Sequence of chain 5.A:
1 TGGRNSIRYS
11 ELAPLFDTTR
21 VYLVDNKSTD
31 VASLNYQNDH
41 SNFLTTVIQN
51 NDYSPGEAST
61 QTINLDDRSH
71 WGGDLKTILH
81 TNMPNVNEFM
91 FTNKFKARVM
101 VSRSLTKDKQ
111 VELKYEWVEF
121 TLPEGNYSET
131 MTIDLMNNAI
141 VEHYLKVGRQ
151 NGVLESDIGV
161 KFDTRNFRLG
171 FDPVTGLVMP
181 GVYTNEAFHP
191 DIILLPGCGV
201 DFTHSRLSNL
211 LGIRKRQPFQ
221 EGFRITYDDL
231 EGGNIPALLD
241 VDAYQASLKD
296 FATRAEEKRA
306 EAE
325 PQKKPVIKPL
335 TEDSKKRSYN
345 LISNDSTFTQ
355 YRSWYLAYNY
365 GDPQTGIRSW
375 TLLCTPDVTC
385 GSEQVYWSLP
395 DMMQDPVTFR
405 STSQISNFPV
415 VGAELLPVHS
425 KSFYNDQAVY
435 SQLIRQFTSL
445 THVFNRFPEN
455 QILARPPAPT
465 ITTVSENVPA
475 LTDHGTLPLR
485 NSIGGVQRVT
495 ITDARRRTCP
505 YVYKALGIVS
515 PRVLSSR

The protein below binds the small molecule below.
Small molecule (SMILES): CCCCCCCCCCCC[N+](C)(C)CCCS(=O)(=O)O

Binding-site contacts:
Ligand atom C2 contacts residue ARG224 of chain 5.A at 3.8 Å.
Ligand atom C14 contacts residue ARG224 of chain 5.A at 4.5 Å.
Ligand atom C2 contacts residue ARG98 of chain 5.A at 3.4 Å.
Ligand atom S1 contacts residue ARG98 of chain 5.A at 4.4 Å.
Ligand atom C16 contacts residue ARG224 of chain 5.A at 4.0 Å.
Ligand atom O1S contacts residue THR226 of chain 5.A at 4.3 Å.
Ligand atom C3 contacts residue TRP117 of chain 5.A at 3.5 Å (hydrophobic).
Ligand atom C13 contacts residue ARG224 of chain 5.A at 4.1 Å.
Ligand atom N1 contacts residue ARG98 of chain 5.A at 4.3 Å.
Ligand atom N1 contacts residue TRP117 of chain 5.A at 4.1 Å.
Ligand atom C3 contacts residue ARG224 of chain 5.A at 3.5 Å.
Ligand atom O1S contacts residue ASP228 of chain 5.A at 3.6 Å.
Ligand atom C16 contacts residue TRP117 of chain 5.A at 3.7 Å (hydrophobic).
Ligand atom C3 contacts residue ARG98 of chain 5.A at 3.2 Å.
Ligand atom O3S contacts residue THR226 of chain 5.A at 4.0 Å.
Ligand atom N1 contacts residue ARG224 of chain 5.A at 4.2 Å.
Ligand atom O1S contacts residue ARG98 of chain 5.A at 3.6 Å.
Ligand atom C1 contacts residue ARG224 of chain 5.A at 3.8 Å.
Ligand atom C1 contacts residue ARG98 of chain 5.A at 3.2 Å.
Ligand atom C15 contacts residue ARG224 of chain 5.A at 3.3 Å.
Ligand atom C15 contacts residue TRP117 of chain 5.A at 4.2 Å (hydrophobic).